Sequence of chain 1.X:
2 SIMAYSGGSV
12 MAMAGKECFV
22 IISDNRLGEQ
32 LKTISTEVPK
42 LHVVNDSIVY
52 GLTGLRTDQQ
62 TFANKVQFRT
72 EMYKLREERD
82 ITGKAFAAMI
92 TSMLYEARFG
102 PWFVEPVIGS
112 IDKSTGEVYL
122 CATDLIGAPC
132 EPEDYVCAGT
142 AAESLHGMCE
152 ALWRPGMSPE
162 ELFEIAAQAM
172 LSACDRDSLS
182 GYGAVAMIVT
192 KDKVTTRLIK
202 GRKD

Binding-site contacts:
Ligand atom C21 contacts residue LYS33 of chain 1.W at 3.3 Å.
Ligand atom C10 contacts residue GLY47 of chain 1.W at 3.4 Å.
Ligand atom C25 contacts residue SER49 of chain 1.W at 3.6 Å.
Ligand atom N20 contacts residue GLY47 of chain 1.W at 3.2 Å (h-bond).
Ligand atom O27 contacts residue LYS33 of chain 1.W at 1.5 Å (salt-bridge).
Ligand atom C7 contacts residue SER49 of chain 1.W at 3.7 Å.
Ligand atom O19 contacts residue ALA20 of chain 1.W at 3.5 Å.
Ligand atom C24 contacts residue LYS33 of chain 1.W at 3.8 Å.
Ligand atom C6 contacts residue SER49 of chain 1.W at 3.8 Å.
Ligand atom C22 contacts residue LYS33 of chain 1.W at 3.7 Å.
Ligand atom C24 contacts residue SER49 of chain 1.W at 3.3 Å.
Ligand atom B26 contacts residue LYS33 of chain 1.W at 2.9 Å.
Ligand atom O27 contacts residue ARG19 of chain 1.W at 3.0 Å (salt-bridge).
Ligand atom B26 contacts residue THR1 of chain 1.W at 1.4 Å.
Ligand atom C21 contacts residue THR1 of chain 1.W at 2.5 Å.
Ligand atom N20 contacts residue THR1 of chain 1.W at 3.3 Å (h-bond).
Ligand atom O27 contacts residue THR1 of chain 1.W at 2.5 Å (h-bond).
Ligand atom C23 contacts residue LYS33 of chain 1.W at 3.8 Å.
Ligand atom C7 contacts residue THR21 of chain 1.W at 3.8 Å.
Ligand atom C22 contacts residue GLY47 of chain 1.W at 3.3 Å.
Ligand atom O19 contacts residue THR21 of chain 1.W at 3.0 Å (h-bond).
Ligand atom N1 contacts residue SER49 of chain 1.W at 2.9 Å (h-bond).
Ligand atom C10 contacts residue THR21 of chain 1.W at 3.5 Å.
Ligand atom O8 contacts residue SER49 of chain 1.W at 3.2 Å (h-bond).
Ligand atom C2 contacts residue SER49 of chain 1.W at 3.6 Å.
Ligand atom O8 contacts residue THR48 of chain 1.W at 3.7 Å.
Ligand atom C25 contacts residue THR48 of chain 1.W at 3.8 Å.
Ligand atom O28 contacts residue TYR168 of chain 1.W at 3.0 Å (h-bond).
Ligand atom C11 contacts residue THR21 of chain 1.W at 3.3 Å.
Ligand atom O27 contacts residue ASP17 of chain 1.W at 3.5 Å (salt-bridge).
Ligand atom C25 contacts residue GLY47 of chain 1.W at 3.4 Å.
Ligand atom C24 contacts residue ALA20 of chain 1.W at 3.8 Å (hydrophobic).
Ligand atom N9 contacts residue THR21 of chain 1.W at 2.9 Å (h-bond).
Ligand atom C18 contacts residue GLY47 of chain 1.W at 3.8 Å.
Ligand atom C13 contacts residue GLY47 of chain 1.W at 3.3 Å.
Ligand atom C3 contacts residue GLU22 of chain 1.W at 3.6 Å.
Ligand atom N4 contacts residue GLU22 of chain 1.W at 3.4 Å.
Ligand atom O28 contacts residue LYS33 of chain 1.W at 3.9 Å.
Ligand atom O28 contacts residue THR1 of chain 1.W at 2.5 Å (h-bond).
Ligand atom C22 contacts residue THR1 of chain 1.W at 2.8 Å.

This small molecule binds to this protein.
Small molecule (SMILES): CC(C)C[C@H](NC(=O)[C@H](Cc1ccccc1)NC(=O)c1cnccn1)B(O)O

Sequence of chain 1.W:
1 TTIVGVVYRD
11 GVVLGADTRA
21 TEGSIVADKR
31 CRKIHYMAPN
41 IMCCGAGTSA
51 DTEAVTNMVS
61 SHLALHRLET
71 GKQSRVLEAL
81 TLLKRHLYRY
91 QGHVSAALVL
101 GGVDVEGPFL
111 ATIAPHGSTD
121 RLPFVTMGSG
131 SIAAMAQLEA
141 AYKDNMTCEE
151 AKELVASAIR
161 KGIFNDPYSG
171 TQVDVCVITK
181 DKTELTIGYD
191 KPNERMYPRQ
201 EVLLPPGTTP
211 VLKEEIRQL